A small-molecule ligand and the protein it binds are described below.
Small molecule (SMILES): CC(=O)N[C@@H]1[C@@H](O)[C@H](O)[C@@H](CO)O[C@H]1O

Binding-site contacts:
Ligand atom O7 contacts residue ASN347 of chain 3.A at 3.3 Å (h-bond).
Ligand atom C2 contacts residue ASN347 of chain 3.A at 2.5 Å.
Ligand atom N2 contacts residue ASN347 of chain 3.A at 2.9 Å (h-bond).
Ligand atom C3 contacts residue ASN347 of chain 3.A at 3.9 Å.
Ligand atom C7 contacts residue ASN347 of chain 3.A at 3.3 Å.
Ligand atom C8 contacts residue ASN347 of chain 3.A at 4.4 Å.
Ligand atom O5 contacts residue ASN347 of chain 3.A at 2.5 Å (h-bond).
Ligand atom C5 contacts residue ASN347 of chain 3.A at 3.8 Å.
Ligand atom C4 contacts residue ASN347 of chain 3.A at 4.4 Å.
Ligand atom C1 contacts residue ASN347 of chain 3.A at 1.5 Å.

Sequence of chain 3.A:
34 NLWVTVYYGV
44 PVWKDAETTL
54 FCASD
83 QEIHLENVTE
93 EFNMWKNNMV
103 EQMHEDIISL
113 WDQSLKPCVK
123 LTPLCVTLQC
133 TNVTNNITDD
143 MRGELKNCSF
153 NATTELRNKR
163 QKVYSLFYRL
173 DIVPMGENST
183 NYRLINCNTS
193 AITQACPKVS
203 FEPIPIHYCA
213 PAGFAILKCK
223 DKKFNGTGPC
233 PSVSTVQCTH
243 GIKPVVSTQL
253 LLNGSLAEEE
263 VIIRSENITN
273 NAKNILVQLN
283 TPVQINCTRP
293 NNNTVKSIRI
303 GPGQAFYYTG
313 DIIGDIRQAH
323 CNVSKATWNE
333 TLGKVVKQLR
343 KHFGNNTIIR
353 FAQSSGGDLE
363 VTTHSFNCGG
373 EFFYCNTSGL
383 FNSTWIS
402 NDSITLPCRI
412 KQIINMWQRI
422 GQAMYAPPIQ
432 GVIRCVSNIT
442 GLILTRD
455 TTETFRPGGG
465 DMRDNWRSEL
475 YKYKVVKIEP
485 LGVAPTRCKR